This protein binds this small molecule.
Small molecule (SMILES): OC(c1ccc(NCC(F)(F)F)cc1)(C(F)(F)F)C(F)(F)F

Sequence of chain 1.B:
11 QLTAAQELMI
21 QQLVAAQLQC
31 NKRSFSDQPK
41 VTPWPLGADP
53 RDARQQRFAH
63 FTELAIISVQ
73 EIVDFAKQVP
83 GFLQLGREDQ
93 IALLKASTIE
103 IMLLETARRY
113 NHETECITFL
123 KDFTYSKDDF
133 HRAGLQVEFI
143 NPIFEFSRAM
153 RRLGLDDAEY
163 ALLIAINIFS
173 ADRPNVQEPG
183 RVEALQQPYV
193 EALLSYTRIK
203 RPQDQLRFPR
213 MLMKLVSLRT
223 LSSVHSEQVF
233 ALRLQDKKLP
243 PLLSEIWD

Binding-site contacts:
Ligand atom F36 contacts residue VAL231 of chain 1.B at 3.6 Å.
Ligand atom F37 contacts residue GLN230 of chain 1.B at 3.4 Å.
Ligand atom F22 contacts residue LEU105 of chain 1.B at 3.4 Å.
Ligand atom C24 contacts residue ILE101 of chain 1.B at 3.6 Å (hydrophobic).
Ligand atom F22 contacts residue ILE145 of chain 1.B at 3.4 Å.
Ligand atom F20 contacts residue LEU105 of chain 1.B at 3.4 Å.
Ligand atom F41 contacts residue LEU241 of chain 1.B at 3.1 Å.
Ligand atom F39 contacts residue PHE63 of chain 1.B at 3.8 Å.
Ligand atom F41 contacts residue THR64 of chain 1.B at 3.8 Å.
Ligand atom F21 contacts residue MET104 of chain 1.B at 3.4 Å.
Ligand atom F40 contacts residue LEU245 of chain 1.B at 3.5 Å.
Ligand atom C19 contacts residue LEU105 of chain 1.B at 3.7 Å (hydrophobic).
Ligand atom C23 contacts residue BNS1 of chain 1.G at 3.6 Å.
Ligand atom O42 contacts residue HIS227 of chain 1.B at 2.6 Å (h-bond).
Ligand atom F36 contacts residue LEU234 of chain 1.B at 2.9 Å.
Ligand atom F22 contacts residue THR108 of chain 1.B at 3.3 Å.
Ligand atom C24 contacts residue MET104 of chain 1.B at 3.5 Å (hydrophobic).
Ligand atom C28 contacts residue BNS1 of chain 1.G at 3.6 Å.
Ligand atom F35 contacts residue LEU137 of chain 1.B at 3.3 Å.
Ligand atom N15 contacts residue BNS1 of chain 1.G at 2.7 Å (h-bond).
Ligand atom F20 contacts residue PHE141 of chain 1.B at 3.5 Å.
Ligand atom F40 contacts residue ALA67 of chain 1.B at 3.7 Å.
Ligand atom C33 contacts residue HIS227 of chain 1.B at 3.5 Å.
Ligand atom O42 contacts residue VAL231 of chain 1.B at 3.8 Å.
Ligand atom F21 contacts residue THR108 of chain 1.B at 3.1 Å.
Ligand atom F21 contacts residue BNS1 of chain 1.G at 3.5 Å.
Ligand atom C16 contacts residue BNS1 of chain 1.G at 3.5 Å.
Ligand atom C26 contacts residue HIS227 of chain 1.B at 3.8 Å.
Ligand atom O42 contacts residue TRP249 of chain 1.B at 3.4 Å.
Ligand atom F37 contacts residue HIS227 of chain 1.B at 3.1 Å.
Ligand atom F20 contacts residue ILE145 of chain 1.B at 3.6 Å.
Ligand atom C25 contacts residue TRP249 of chain 1.B at 3.8 Å (hydrophobic).
Ligand atom F21 contacts residue LEU105 of chain 1.B at 3.5 Å.
Ligand atom F37 contacts residue PHE141 of chain 1.B at 3.8 Å.
Ligand atom C34 contacts residue LEU234 of chain 1.B at 3.8 Å (hydrophobic).
Ligand atom C19 contacts residue THR108 of chain 1.B at 3.5 Å.
Ligand atom F35 contacts residue LEU234 of chain 1.B at 3.5 Å.
Ligand atom C16 contacts residue THR108 of chain 1.B at 3.6 Å.
Ligand atom C25 contacts residue HIS227 of chain 1.B at 3.5 Å.
Ligand atom F41 contacts residue PHE60 of chain 1.B at 3.5 Å.